Sequence of chain 40.K:
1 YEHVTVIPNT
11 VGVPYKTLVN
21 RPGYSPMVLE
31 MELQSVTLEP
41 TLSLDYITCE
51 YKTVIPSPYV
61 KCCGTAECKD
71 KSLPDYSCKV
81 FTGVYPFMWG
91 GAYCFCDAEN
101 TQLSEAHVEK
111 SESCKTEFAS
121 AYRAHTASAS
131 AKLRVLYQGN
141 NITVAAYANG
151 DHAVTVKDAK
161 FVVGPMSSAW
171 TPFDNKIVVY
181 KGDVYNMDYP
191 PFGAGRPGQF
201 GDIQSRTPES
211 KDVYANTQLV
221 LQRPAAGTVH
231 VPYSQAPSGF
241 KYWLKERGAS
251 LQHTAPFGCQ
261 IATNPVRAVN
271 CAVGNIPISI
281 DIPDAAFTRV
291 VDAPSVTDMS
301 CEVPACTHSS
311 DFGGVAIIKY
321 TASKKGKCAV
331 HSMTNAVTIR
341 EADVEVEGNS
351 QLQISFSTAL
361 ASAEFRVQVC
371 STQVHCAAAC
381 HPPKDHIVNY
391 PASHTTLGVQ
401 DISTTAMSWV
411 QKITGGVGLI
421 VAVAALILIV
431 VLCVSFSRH

The small molecule below binds the protein below.
Small molecule (SMILES): CC(=O)N[C@@H]1[C@@H](O)[C@H](O)[C@@H](CO)O[C@H]1O

Sequence of chain 40.L:
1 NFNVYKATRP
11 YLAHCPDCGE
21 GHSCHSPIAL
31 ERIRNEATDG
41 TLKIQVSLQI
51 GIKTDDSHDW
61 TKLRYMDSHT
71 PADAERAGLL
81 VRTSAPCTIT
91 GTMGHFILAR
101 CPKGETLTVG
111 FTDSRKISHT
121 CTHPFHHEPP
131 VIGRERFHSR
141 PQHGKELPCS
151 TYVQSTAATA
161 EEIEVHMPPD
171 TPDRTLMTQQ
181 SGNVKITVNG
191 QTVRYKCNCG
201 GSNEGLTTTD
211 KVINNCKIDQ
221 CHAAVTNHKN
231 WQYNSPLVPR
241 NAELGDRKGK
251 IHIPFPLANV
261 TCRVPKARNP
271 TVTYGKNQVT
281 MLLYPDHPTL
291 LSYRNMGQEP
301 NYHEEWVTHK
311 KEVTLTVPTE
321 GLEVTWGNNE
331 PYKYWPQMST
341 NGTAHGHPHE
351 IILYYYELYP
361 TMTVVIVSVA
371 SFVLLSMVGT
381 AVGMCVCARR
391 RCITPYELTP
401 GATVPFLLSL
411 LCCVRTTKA

Binding-site contacts:
Ligand atom O5 contacts residue ASN259 of chain 40.L at 2.3 Å (h-bond).
Ligand atom C8 contacts residue ASN259 of chain 40.L at 4.4 Å.
Ligand atom O7 contacts residue ASN259 of chain 40.L at 2.9 Å (h-bond).
Ligand atom O6 contacts residue ASN259 of chain 40.L at 4.2 Å.
Ligand atom C2 contacts residue ASN259 of chain 40.L at 2.4 Å.
Ligand atom C5 contacts residue ASN259 of chain 40.L at 3.7 Å.
Ligand atom C1 contacts residue ASN259 of chain 40.L at 1.4 Å.
Ligand atom C7 contacts residue ASN259 of chain 40.L at 3.1 Å.
Ligand atom C3 contacts residue ASN259 of chain 40.L at 3.8 Å.
Ligand atom N2 contacts residue ASN259 of chain 40.L at 2.9 Å (h-bond).
Ligand atom C8 contacts residue LYS181 of chain 40.K at 4.3 Å.
Ligand atom C4 contacts residue ASN259 of chain 40.L at 4.2 Å.
Ligand atom O7 contacts residue THR116 of chain 40.K at 3.9 Å.
Ligand atom O7 contacts residue LYS181 of chain 40.K at 4.3 Å.